This protein binds this small molecule.
Small molecule (SMILES): Nc1nc2c(ncn2[C@@H]2O[C@H](CO[P](=O)(O)C[P](=O)(O)OP(=O)(O)O)[C@@H](O)[C@H]2O)c(=O)[nH]1

Sequence of chain 1.Q:
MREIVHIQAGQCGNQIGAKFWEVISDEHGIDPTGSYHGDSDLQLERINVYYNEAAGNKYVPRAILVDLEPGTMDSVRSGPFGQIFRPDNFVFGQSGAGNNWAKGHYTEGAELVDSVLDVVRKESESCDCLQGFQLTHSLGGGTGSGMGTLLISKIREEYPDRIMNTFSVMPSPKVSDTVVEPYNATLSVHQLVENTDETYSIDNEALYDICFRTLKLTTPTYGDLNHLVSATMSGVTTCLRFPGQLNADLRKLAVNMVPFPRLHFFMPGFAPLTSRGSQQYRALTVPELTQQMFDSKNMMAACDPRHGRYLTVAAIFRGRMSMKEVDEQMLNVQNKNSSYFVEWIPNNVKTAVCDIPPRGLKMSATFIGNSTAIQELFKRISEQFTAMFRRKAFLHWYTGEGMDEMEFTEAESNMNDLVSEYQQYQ

Sequence of chain 1.M:
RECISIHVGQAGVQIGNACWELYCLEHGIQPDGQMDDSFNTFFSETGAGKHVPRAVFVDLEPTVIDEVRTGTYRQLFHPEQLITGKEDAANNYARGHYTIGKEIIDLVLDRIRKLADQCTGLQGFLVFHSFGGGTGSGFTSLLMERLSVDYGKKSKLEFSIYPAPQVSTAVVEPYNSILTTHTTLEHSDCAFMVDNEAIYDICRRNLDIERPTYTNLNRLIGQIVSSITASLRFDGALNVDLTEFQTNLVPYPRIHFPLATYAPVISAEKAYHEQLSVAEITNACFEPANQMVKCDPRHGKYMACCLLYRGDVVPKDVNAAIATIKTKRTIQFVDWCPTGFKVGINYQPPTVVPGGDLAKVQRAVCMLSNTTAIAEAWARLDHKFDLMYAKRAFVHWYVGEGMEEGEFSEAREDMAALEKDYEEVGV

Binding-site contacts:
Ligand atom O2A contacts residue GLN11 of chain 1.Q at 3.5 Å.
Ligand atom O1A contacts residue SER138 of chain 1.Q at 3.1 Å (h-bond).
Ligand atom C2 contacts residue ASN226 of chain 1.Q at 3.5 Å.
Ligand atom O2B contacts residue GLY10 of chain 1.Q at 3.4 Å.
Ligand atom O3G contacts residue ASN99 of chain 1.Q at 2.8 Å (h-bond).
Ligand atom O4' contacts residue CYS12 of chain 1.Q at 3.5 Å.
Ligand atom C3A contacts residue GLY140 of chain 1.Q at 3.4 Å.
Ligand atom O5' contacts residue SER138 of chain 1.Q at 2.4 Å (h-bond).
Ligand atom PA contacts residue CYS12 of chain 1.Q at 3.4 Å.
Ligand atom C6 contacts residue TYR222 of chain 1.Q at 3.4 Å (hydrophobic).
Ligand atom O6 contacts residue TYR222 of chain 1.Q at 3.4 Å.
Ligand atom C4 contacts residue CYS12 of chain 1.Q at 3.6 Å (hydrophobic).
Ligand atom O1A contacts residue CYS12 of chain 1.Q at 2.4 Å (h-bond).
Ligand atom O6 contacts residue ASN226 of chain 1.Q at 3.4 Å (h-bond).
Ligand atom O2A contacts residue CYS12 of chain 1.Q at 3.5 Å (h-bond).
Ligand atom N3 contacts residue ASN204 of chain 1.Q at 3.1 Å (h-bond).
Ligand atom C5' contacts residue SER138 of chain 1.Q at 3.4 Å.
Ligand atom O1A contacts residue GLN11 of chain 1.Q at 2.9 Å (h-bond).
Ligand atom O3B contacts residue THR143 of chain 1.Q at 3.4 Å (h-bond).
Ligand atom O1B contacts residue GLY10 of chain 1.Q at 3.4 Å.
Ligand atom O1G contacts residue THR143 of chain 1.Q at 2.4 Å (h-bond).
Ligand atom O1B contacts residue GLY144 of chain 1.Q at 3.0 Å (h-bond).
Ligand atom O1B contacts residue THR143 of chain 1.Q at 3.6 Å.
Ligand atom O1B contacts residue GLY140 of chain 1.Q at 3.5 Å (h-bond).
Ligand atom O1A contacts residue GLY10 of chain 1.Q at 3.6 Å.
Ligand atom C5 contacts residue TYR222 of chain 1.Q at 3.5 Å (hydrophobic).
Ligand atom O5' contacts residue CYS12 of chain 1.Q at 3.3 Å.
Ligand atom O2' contacts residue ASN204 of chain 1.Q at 3.2 Å (h-bond).
Ligand atom O2' contacts residue ASP177 of chain 1.Q at 3.1 Å (salt-bridge).
Ligand atom O5' contacts residue GLY140 of chain 1.Q at 3.5 Å (h-bond).
Ligand atom PA contacts residue SER138 of chain 1.Q at 3.3 Å.
Ligand atom O1G contacts residue ALA97 of chain 1.Q at 3.4 Å (h-bond).
Ligand atom O6 contacts residue GLN15 of chain 1.Q at 3.3 Å.
Ligand atom C6 contacts residue ASN226 of chain 1.Q at 3.4 Å.
Ligand atom N1 contacts residue TYR222 of chain 1.Q at 3.5 Å.
Ligand atom N2 contacts residue LEU225 of chain 1.Q at 3.4 Å.
Ligand atom O2B contacts residue GLN11 of chain 1.Q at 2.5 Å (h-bond).
Ligand atom PG contacts residue THR143 of chain 1.Q at 3.5 Å.
Ligand atom N1 contacts residue ASN226 of chain 1.Q at 2.6 Å (h-bond).
Ligand atom C5' contacts residue GLY140 of chain 1.Q at 3.3 Å.